A small-molecule ligand and the protein it binds are described below.
Small molecule (SMILES): CC(=O)N[C@H]1[C@H](O[C@H]2[C@H](O)[C@@H](NC(C)=O)CO[C@@H]2CO)O[C@H](CO)[C@@H](O)[C@@H]1O

Sequence of chain 1.C:
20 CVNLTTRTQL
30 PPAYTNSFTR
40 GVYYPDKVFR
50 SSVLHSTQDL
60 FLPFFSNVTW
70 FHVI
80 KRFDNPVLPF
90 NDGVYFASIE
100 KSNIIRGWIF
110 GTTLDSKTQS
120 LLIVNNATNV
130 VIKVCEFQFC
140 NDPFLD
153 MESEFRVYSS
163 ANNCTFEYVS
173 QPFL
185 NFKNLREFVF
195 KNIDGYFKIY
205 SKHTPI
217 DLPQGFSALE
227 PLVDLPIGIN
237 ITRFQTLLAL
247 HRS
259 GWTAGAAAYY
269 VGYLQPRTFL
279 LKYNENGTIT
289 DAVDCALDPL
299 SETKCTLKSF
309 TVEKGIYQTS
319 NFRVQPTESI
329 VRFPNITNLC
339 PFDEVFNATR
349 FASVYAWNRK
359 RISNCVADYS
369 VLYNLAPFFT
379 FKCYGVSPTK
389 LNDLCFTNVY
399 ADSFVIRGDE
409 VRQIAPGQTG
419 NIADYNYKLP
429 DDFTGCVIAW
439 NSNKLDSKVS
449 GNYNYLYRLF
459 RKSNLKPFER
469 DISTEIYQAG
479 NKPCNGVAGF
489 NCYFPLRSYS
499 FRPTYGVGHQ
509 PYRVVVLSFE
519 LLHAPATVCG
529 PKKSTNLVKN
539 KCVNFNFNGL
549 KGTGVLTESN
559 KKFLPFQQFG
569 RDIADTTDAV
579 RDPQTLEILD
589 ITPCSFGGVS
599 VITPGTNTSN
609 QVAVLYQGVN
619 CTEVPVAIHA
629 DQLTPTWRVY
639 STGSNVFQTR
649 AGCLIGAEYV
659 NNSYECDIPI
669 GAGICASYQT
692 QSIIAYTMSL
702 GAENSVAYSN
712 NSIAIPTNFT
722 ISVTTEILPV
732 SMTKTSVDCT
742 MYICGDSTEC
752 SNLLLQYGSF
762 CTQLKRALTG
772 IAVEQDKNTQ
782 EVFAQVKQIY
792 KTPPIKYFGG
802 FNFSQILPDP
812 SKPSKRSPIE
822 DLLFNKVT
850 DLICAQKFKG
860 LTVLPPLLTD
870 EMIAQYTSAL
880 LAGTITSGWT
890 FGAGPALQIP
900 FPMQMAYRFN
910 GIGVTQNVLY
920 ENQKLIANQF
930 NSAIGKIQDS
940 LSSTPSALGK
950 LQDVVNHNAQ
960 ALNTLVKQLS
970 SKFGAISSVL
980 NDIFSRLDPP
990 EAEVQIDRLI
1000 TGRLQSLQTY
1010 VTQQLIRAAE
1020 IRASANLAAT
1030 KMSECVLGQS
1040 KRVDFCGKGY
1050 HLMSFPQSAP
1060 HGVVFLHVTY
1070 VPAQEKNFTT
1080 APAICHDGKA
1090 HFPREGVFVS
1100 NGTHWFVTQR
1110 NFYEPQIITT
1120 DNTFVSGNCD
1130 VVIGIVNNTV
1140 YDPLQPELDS

Binding-site contacts:
Ligand atom C2 contacts residue ASN803 of chain 1.C at 2.5 Å.
Ligand atom C3 contacts residue ASN803 of chain 1.C at 3.8 Å.
Ligand atom C8 contacts residue GLN806 of chain 1.C at 4.5 Å.
Ligand atom O6 contacts residue GLN806 of chain 1.C at 4.1 Å.
Ligand atom C1 contacts residue ASN803 of chain 1.C at 1.4 Å.
Ligand atom O5 contacts residue SER805 of chain 1.C at 3.3 Å (h-bond).
Ligand atom C6 contacts residue SER805 of chain 1.C at 3.8 Å.
Ligand atom C5 contacts residue SER805 of chain 1.C at 3.5 Å.
Ligand atom C7 contacts residue ASN803 of chain 1.C at 3.6 Å.
Ligand atom N2 contacts residue ASN803 of chain 1.C at 3.0 Å (h-bond).
Ligand atom C5 contacts residue ASN803 of chain 1.C at 3.6 Å.
Ligand atom O5 contacts residue ASN803 of chain 1.C at 2.3 Å (h-bond).
Ligand atom O7 contacts residue ASN803 of chain 1.C at 3.6 Å (h-bond).
Ligand atom C1 contacts residue SER805 of chain 1.C at 3.7 Å.
Ligand atom C4 contacts residue ASN803 of chain 1.C at 4.2 Å.
Ligand atom C6 contacts residue GLN806 of chain 1.C at 3.6 Å.